This small molecule binds to this protein.
Small molecule (SMILES): CC(=O)N[C@H]1[C@H]([C@H](O)[C@H](O)CO)O[C@@](O)(C(=O)O)C[C@@H]1O

Sequence of chain 1.A:
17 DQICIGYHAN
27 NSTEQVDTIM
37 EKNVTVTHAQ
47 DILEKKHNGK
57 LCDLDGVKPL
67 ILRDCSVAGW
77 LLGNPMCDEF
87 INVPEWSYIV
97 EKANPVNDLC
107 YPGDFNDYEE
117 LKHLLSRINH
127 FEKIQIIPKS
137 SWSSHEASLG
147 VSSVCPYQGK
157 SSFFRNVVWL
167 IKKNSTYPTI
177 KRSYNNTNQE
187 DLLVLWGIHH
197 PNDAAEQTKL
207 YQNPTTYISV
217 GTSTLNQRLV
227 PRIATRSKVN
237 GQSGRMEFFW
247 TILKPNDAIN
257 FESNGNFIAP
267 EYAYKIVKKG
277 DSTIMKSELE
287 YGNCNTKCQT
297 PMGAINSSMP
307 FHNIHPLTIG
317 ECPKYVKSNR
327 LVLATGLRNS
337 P

Binding-site contacts:
Ligand atom O6 contacts residue GAL1 of chain 1.D at 2.3 Å (h-bond).
Ligand atom O10 contacts residue LEU206 of chain 1.A at 3.4 Å.
Ligand atom C6 contacts residue GAL1 of chain 1.D at 3.7 Å.
Ligand atom C11 contacts residue GLY146 of chain 1.A at 3.9 Å.
Ligand atom C11 contacts residue ILE167 of chain 1.A at 3.9 Å (hydrophobic).
Ligand atom O8 contacts residue TYR107 of chain 1.A at 3.8 Å.
Ligand atom O8 contacts residue TRP165 of chain 1.A at 4.0 Å.
Ligand atom C4 contacts residue VAL147 of chain 1.A at 3.3 Å (hydrophobic).
Ligand atom O9 contacts residue HIS195 of chain 1.A at 3.5 Å (h-bond).
Ligand atom C4 contacts residue GAL1 of chain 1.D at 3.8 Å.
Ligand atom O9 contacts residue GLU202 of chain 1.A at 2.6 Å (salt-bridge).
Ligand atom C10 contacts residue LEU206 of chain 1.A at 3.9 Å (hydrophobic).
Ligand atom C8 contacts residue GLN238 of chain 1.A at 3.9 Å.
Ligand atom C11 contacts residue LEU145 of chain 1.A at 3.2 Å (hydrophobic).
Ligand atom O1A contacts residue SER157 of chain 1.A at 4.0 Å.
Ligand atom C10 contacts residue LEU145 of chain 1.A at 4.1 Å (hydrophobic).
Ligand atom N5 contacts residue VAL147 of chain 1.A at 3.2 Å (h-bond).
Ligand atom O1A contacts residue SER148 of chain 1.A at 3.6 Å.
Ligand atom O1B contacts residue GLN238 of chain 1.A at 3.3 Å (h-bond).
Ligand atom C10 contacts residue VAL147 of chain 1.A at 4.1 Å (hydrophobic).
Ligand atom O1B contacts residue GAL1 of chain 1.D at 3.1 Å (h-bond).
Ligand atom C11 contacts residue LEU206 of chain 1.A at 3.9 Å (hydrophobic).
Ligand atom C5 contacts residue VAL147 of chain 1.A at 3.9 Å (hydrophobic).
Ligand atom O1B contacts residue SER149 of chain 1.A at 3.6 Å.
Ligand atom O1A contacts residue SER149 of chain 1.A at 2.6 Å (h-bond).
Ligand atom O1B contacts residue SER148 of chain 1.A at 2.9 Å (h-bond).
Ligand atom C3 contacts residue GAL1 of chain 1.D at 2.4 Å.
Ligand atom O7 contacts residue LYS205 of chain 1.A at 3.8 Å.
Ligand atom C1 contacts residue SER148 of chain 1.A at 3.7 Å.
Ligand atom C9 contacts residue LEU206 of chain 1.A at 4.1 Å (hydrophobic).
Ligand atom C2 contacts residue GAL1 of chain 1.D at 1.4 Å.
Ligand atom C1 contacts residue GAL1 of chain 1.D at 2.3 Å.
Ligand atom O4 contacts residue VAL147 of chain 1.A at 3.6 Å (h-bond).
Ligand atom O1A contacts residue GAL1 of chain 1.D at 3.0 Å (h-bond).
Ligand atom C5 contacts residue GAL1 of chain 1.D at 4.2 Å.
Ligand atom C11 contacts residue VAL147 of chain 1.A at 4.0 Å (hydrophobic).
Ligand atom C1 contacts residue SER149 of chain 1.A at 3.3 Å.
Ligand atom C9 contacts residue GLU202 of chain 1.A at 3.3 Å.
Ligand atom O8 contacts residue GLN238 of chain 1.A at 3.0 Å (h-bond).
Ligand atom O9 contacts residue TYR107 of chain 1.A at 3.2 Å (h-bond).